Sequence of chain 1.B:
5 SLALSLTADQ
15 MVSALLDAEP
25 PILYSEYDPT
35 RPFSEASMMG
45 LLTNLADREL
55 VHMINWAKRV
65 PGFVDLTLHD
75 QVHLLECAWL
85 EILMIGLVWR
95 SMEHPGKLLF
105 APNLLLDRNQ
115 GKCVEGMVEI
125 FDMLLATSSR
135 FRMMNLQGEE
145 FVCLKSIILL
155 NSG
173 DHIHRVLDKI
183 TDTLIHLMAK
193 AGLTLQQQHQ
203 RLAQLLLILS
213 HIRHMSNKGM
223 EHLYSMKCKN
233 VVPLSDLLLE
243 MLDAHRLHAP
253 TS

Binding-site contacts:
Ligand atom OAB contacts residue MET121 of chain 1.B at 3.7 Å.
Ligand atom OAB contacts residue ILE124 of chain 1.B at 3.4 Å.
Ligand atom CAG contacts residue MET121 of chain 1.B at 3.7 Å (hydrophobic).
Ligand atom OAA contacts residue GLY221 of chain 1.B at 3.3 Å.
Ligand atom CAW contacts residue GLU53 of chain 1.B at 3.3 Å.
Ligand atom OAT contacts residue LEU225 of chain 1.B at 3.9 Å.
Ligand atom OAS contacts residue PHE104 of chain 1.B at 3.9 Å.
Ligand atom OAD contacts residue THR47 of chain 1.B at 3.6 Å (h-bond).
Ligand atom CAW contacts residue LEU87 of chain 1.B at 3.9 Å (hydrophobic).
Ligand atom OAD contacts residue LEU240 of chain 1.B at 3.7 Å.
Ligand atom CAN contacts residue PHE104 of chain 1.B at 3.9 Å (hydrophobic).
Ligand atom CAJ contacts residue LEU87 of chain 1.B at 3.3 Å (hydrophobic).
Ligand atom CAI contacts residue ILE124 of chain 1.B at 3.6 Å (hydrophobic).
Ligand atom CAL contacts residue LEU225 of chain 1.B at 3.6 Å (hydrophobic).
Ligand atom CAG contacts residue ILE124 of chain 1.B at 3.9 Å (hydrophobic).
Ligand atom OAA contacts residue ILE124 of chain 1.B at 3.4 Å.
Ligand atom CAK contacts residue GLU53 of chain 1.B at 3.3 Å.
Ligand atom OAC contacts residue GLU53 of chain 1.B at 2.5 Å (salt-bridge).
Ligand atom OAA contacts residue MET88 of chain 1.B at 3.4 Å.
Ligand atom OAC contacts residue LEU87 of chain 1.B at 3.7 Å.
Ligand atom CAM contacts residue ALA50 of chain 1.B at 3.5 Å (hydrophobic).
Ligand atom CAJ contacts residue LEU91 of chain 1.B at 3.8 Å (hydrophobic).
Ligand atom CAI contacts residue HIS224 of chain 1.B at 3.9 Å.
Ligand atom CBB contacts residue PHE104 of chain 1.B at 3.5 Å (hydrophobic).
Ligand atom CAW contacts residue ARG94 of chain 1.B at 3.9 Å.
Ligand atom CAU contacts residue PHE104 of chain 1.B at 3.6 Å (hydrophobic).
Ligand atom CAE contacts residue HIS224 of chain 1.B at 3.6 Å.
Ligand atom CAL contacts residue THR47 of chain 1.B at 3.9 Å.
Ligand atom CAP contacts residue LEU46 of chain 1.B at 3.7 Å (hydrophobic).
Ligand atom OAS contacts residue LEU46 of chain 1.B at 3.9 Å.
Ligand atom CAH contacts residue LEU225 of chain 1.B at 3.5 Å (hydrophobic).
Ligand atom CAI contacts residue MET121 of chain 1.B at 3.9 Å (hydrophobic).
Ligand atom CAZ contacts residue PHE104 of chain 1.B at 3.6 Å (hydrophobic).
Ligand atom OAC contacts residue ARG94 of chain 1.B at 3.0 Å (salt-bridge).
Ligand atom OAS contacts residue PHE125 of chain 1.B at 3.9 Å.
Ligand atom CAQ contacts residue ALA50 of chain 1.B at 3.9 Å (hydrophobic).
Ligand atom CAN contacts residue LEU91 of chain 1.B at 3.8 Å (hydrophobic).
Ligand atom CAO contacts residue PHE104 of chain 1.B at 3.9 Å (hydrophobic).
Ligand atom CAG contacts residue GLY120 of chain 1.B at 3.8 Å.
Ligand atom CAG contacts residue HIS224 of chain 1.B at 3.5 Å.

A protein and the small-molecule ligand that binds it are described below.
Small molecule (SMILES): O=S(=O)(OC1C=CCC=C1)[C@@H]1C[C@@H]2O[C@H]1C(c1ccc(O)cc1)=C2c1ccc(O)cc1